Sequence of chain 1.B:
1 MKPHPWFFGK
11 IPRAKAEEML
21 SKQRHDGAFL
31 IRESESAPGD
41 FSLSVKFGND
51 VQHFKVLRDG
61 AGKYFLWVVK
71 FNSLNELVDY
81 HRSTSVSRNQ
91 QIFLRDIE

Binding-site contacts:
Ligand atom CE1 contacts residue ARG13 of chain 1.B at 3.6 Å.
Ligand atom CG1 contacts residue PHE54 of chain 1.B at 3.6 Å (hydrophobic).
Ligand atom O contacts residue ARG13 of chain 1.B at 3.4 Å (salt-bridge).
Ligand atom OD1 contacts residue LYS55 of chain 1.B at 2.9 Å (salt-bridge).
Ligand atom O3P contacts residue ARG13 of chain 1.B at 2.8 Å (salt-bridge).
Ligand atom CZ contacts residue LYS55 of chain 1.B at 3.6 Å.
Ligand atom CZ contacts residue ARG13 of chain 1.B at 3.6 Å.
Ligand atom O2P contacts residue SER34 of chain 1.B at 2.9 Å (h-bond).
Ligand atom CB contacts residue LYS55 of chain 1.B at 3.7 Å.
Ligand atom C contacts residue HIS53 of chain 1.B at 3.4 Å.
Ligand atom P contacts residue SER36 of chain 1.B at 3.3 Å.
Ligand atom CE1 contacts residue SER42 of chain 1.B at 3.5 Å.
Ligand atom CA contacts residue TRP67 of chain 1.B at 3.5 Å (hydrophobic).
Ligand atom O2P contacts residue ARG32 of chain 1.B at 2.9 Å (salt-bridge).
Ligand atom CG contacts residue LYS55 of chain 1.B at 3.9 Å.
Ligand atom CD1 contacts residue LYS55 of chain 1.B at 3.7 Å.
Ligand atom CB contacts residue PHE54 of chain 1.B at 3.5 Å (hydrophobic).
Ligand atom CG2 contacts residue GLN52 of chain 1.B at 3.6 Å.
Ligand atom P contacts residue ARG32 of chain 1.B at 3.7 Å.
Ligand atom CD1 contacts residue HIS53 of chain 1.B at 3.8 Å.
Ligand atom O3P contacts residue ARG32 of chain 1.B at 2.8 Å (salt-bridge).
Ligand atom CD1 contacts residue PHE54 of chain 1.B at 3.8 Å (hydrophobic).
Ligand atom CB contacts residue TRP67 of chain 1.B at 3.6 Å (hydrophobic).
Ligand atom CA contacts residue HIS53 of chain 1.B at 3.1 Å.
Ligand atom OH contacts residue SER36 of chain 1.B at 3.0 Å (h-bond).
Ligand atom OD1 contacts residue PHE54 of chain 1.B at 3.4 Å.
Ligand atom CB contacts residue HIS53 of chain 1.B at 3.5 Å.
Ligand atom N contacts residue HIS53 of chain 1.B at 2.9 Å (h-bond).
Ligand atom OH contacts residue LYS55 of chain 1.B at 3.8 Å.
Ligand atom P contacts residue SER42 of chain 1.B at 3.6 Å.
Ligand atom ND2 contacts residue LYS55 of chain 1.B at 2.8 Å (salt-bridge).
Ligand atom CB contacts residue LEU66 of chain 1.B at 3.6 Å (hydrophobic).
Ligand atom O1P contacts residue SER36 of chain 1.B at 2.6 Å (h-bond).
Ligand atom P contacts residue SER34 of chain 1.B at 3.8 Å.
Ligand atom CG contacts residue LYS55 of chain 1.B at 3.7 Å.
Ligand atom O2P contacts residue SER42 of chain 1.B at 2.5 Å (h-bond).
Ligand atom CG2 contacts residue HIS53 of chain 1.B at 3.8 Å.
Ligand atom O2P contacts residue SER36 of chain 1.B at 3.8 Å.
Ligand atom CE2 contacts residue LYS55 of chain 1.B at 3.8 Å.
Ligand atom ND2 contacts residue LEU66 of chain 1.B at 3.2 Å (h-bond).

This protein binds this small molecule.
Small molecule (SMILES): CC(C)[C@@H]1NC(=O)[C@H](CC(N)=O)NC(=O)[C@H](C(C)C)NC(=O)[C@H](Cc2ccc(OP(=O)(O)O)cc2)NC(=O)CCCCCCNC1=O